This small molecule binds to this protein.
Small molecule (SMILES): CC(=O)N[C@H]1[C@H](O[C@H]2[C@H](O)[C@@H](NC(C)=O)CO[C@@H]2CO)O[C@H](CO)[C@@H](O[C@@H]2O[C@H](CO[C@H]3O[C@H](CO)[C@@H](O)[C@H](O[C@H]4O[C@H](CO)[C@@H](O)[C@H](O)[C@@H]4O)[C@@H]3O)[C@@H](O)[C@H](O[C@H]3O[C@H](CO)[C@@H](O)[C@H](O)[C@@H]3O[C@H]3O[C@H](CO)[C@@H](O)[C@H](O)[C@@H]3O)[C@@H]2O)[C@@H]1O

Sequence of chain 1.B:
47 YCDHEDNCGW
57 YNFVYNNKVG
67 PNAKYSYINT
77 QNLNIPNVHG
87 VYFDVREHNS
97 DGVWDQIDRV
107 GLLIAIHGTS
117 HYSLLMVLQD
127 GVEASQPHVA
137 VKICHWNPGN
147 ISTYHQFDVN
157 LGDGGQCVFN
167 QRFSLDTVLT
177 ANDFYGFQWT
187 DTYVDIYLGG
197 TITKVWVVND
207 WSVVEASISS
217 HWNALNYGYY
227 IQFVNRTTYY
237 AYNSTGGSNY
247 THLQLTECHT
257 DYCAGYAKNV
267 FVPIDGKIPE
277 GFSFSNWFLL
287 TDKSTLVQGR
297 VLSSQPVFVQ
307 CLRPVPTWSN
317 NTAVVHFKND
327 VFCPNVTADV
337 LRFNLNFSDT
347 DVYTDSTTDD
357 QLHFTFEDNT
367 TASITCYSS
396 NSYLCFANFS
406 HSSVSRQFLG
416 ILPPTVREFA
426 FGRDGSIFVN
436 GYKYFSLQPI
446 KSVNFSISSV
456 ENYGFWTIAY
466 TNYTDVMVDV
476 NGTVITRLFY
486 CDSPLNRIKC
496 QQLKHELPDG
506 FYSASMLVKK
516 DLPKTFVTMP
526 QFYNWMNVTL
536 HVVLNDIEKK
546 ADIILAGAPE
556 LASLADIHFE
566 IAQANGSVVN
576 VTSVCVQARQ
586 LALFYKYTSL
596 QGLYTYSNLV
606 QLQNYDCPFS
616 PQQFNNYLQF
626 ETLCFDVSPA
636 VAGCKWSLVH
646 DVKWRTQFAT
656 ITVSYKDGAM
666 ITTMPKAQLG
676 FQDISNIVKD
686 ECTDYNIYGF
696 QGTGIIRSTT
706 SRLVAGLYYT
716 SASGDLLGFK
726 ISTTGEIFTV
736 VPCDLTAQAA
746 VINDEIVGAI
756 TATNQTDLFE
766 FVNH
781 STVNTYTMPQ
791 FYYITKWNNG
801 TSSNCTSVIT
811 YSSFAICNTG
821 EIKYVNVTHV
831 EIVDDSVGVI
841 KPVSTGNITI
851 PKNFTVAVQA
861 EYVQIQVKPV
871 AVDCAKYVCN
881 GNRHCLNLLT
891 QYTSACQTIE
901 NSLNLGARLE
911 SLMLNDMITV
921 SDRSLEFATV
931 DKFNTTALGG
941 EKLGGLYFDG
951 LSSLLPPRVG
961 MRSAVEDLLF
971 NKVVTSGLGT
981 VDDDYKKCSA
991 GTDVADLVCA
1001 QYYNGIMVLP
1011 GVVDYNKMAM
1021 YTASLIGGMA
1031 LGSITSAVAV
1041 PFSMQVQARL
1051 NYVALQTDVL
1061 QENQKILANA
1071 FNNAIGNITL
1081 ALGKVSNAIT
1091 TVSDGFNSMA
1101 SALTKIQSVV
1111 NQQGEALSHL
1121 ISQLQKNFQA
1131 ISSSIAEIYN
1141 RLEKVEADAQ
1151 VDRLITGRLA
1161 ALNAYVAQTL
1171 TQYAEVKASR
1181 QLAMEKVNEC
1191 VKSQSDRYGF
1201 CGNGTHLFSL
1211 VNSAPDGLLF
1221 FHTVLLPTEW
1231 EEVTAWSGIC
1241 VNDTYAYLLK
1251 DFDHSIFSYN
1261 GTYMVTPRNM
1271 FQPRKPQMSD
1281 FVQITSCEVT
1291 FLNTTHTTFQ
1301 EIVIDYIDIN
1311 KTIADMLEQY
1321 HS

Sequence of chain 1.A:
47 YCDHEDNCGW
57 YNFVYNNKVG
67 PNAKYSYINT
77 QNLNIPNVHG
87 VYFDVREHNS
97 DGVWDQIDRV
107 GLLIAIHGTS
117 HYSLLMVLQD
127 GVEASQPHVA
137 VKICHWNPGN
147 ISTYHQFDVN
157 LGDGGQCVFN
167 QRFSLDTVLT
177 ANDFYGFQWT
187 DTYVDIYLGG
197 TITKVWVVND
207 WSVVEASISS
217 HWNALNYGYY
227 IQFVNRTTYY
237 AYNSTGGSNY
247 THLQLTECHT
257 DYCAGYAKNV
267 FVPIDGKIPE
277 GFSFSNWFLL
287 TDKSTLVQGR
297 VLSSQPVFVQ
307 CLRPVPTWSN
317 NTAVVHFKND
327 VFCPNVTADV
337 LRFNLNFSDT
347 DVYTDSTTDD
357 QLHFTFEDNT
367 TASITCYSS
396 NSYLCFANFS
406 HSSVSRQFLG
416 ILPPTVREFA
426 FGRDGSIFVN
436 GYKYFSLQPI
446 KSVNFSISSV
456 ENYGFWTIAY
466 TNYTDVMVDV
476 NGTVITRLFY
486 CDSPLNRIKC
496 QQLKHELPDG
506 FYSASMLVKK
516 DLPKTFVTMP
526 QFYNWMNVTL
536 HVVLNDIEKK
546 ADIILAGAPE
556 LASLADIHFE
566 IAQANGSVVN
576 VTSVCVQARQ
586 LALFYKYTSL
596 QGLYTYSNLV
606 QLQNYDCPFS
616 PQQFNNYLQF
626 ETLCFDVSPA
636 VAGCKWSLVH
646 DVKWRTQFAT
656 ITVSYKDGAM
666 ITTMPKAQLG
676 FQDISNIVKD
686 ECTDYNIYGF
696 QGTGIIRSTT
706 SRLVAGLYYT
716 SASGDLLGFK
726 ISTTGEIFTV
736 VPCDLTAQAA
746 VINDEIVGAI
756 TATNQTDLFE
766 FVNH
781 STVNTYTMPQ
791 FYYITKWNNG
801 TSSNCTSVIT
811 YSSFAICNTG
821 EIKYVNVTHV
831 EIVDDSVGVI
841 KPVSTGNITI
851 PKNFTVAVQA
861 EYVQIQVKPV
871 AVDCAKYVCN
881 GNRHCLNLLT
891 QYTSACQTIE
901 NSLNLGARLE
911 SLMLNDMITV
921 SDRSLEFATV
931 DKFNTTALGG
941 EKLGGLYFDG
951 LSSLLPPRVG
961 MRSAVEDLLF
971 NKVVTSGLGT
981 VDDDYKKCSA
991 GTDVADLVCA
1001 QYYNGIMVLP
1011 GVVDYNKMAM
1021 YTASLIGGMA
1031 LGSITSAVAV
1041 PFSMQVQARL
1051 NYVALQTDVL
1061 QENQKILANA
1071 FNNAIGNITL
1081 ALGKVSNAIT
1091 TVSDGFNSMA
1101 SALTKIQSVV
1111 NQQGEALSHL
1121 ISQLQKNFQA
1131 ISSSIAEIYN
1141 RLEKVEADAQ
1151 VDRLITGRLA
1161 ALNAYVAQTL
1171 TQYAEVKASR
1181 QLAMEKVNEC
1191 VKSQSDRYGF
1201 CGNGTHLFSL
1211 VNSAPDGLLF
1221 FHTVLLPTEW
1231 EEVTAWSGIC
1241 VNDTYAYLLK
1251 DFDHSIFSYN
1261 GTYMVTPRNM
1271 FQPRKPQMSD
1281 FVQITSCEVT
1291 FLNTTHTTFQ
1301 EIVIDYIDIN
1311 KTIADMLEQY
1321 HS

Binding-site contacts:
Ligand atom N2 contacts residue GLU831 of chain 1.B at 4.3 Å.
Ligand atom O3 contacts residue VAL830 of chain 1.B at 4.5 Å.
Ligand atom O2 contacts residue GLU831 of chain 1.B at 4.3 Å.
Ligand atom O7 contacts residue THR919 of chain 1.A at 4.5 Å.
Ligand atom O7 contacts residue ASN1203 of chain 1.B at 3.6 Å (h-bond).
Ligand atom C1 contacts residue GLU831 of chain 1.B at 3.2 Å.
Ligand atom O4 contacts residue VAL830 of chain 1.B at 4.4 Å.
Ligand atom C5 contacts residue GLU831 of chain 1.B at 4.3 Å.
Ligand atom O3 contacts residue GLU831 of chain 1.B at 3.6 Å.
Ligand atom C5 contacts residue ASN1203 of chain 1.B at 3.5 Å.
Ligand atom C6 contacts residue ASP834 of chain 1.B at 4.2 Å.
Ligand atom O6 contacts residue LEU1226 of chain 1.B at 2.6 Å.
Ligand atom O2 contacts residue GLU831 of chain 1.B at 2.9 Å (salt-bridge).
Ligand atom N2 contacts residue ASN1203 of chain 1.B at 2.7 Å (h-bond).
Ligand atom C4 contacts residue ASN1203 of chain 1.B at 4.1 Å.
Ligand atom N2 contacts residue VAL830 of chain 1.B at 4.5 Å.
Ligand atom C2 contacts residue ASN1203 of chain 1.B at 2.3 Å.
Ligand atom O7 contacts residue ASP916 of chain 1.A at 4.5 Å.
Ligand atom C8 contacts residue ASP916 of chain 1.A at 3.4 Å.
Ligand atom C6 contacts residue LEU1226 of chain 1.B at 4.0 Å (hydrophobic).
Ligand atom C3 contacts residue ASN1203 of chain 1.B at 3.6 Å.
Ligand atom C8 contacts residue ASN1203 of chain 1.B at 4.2 Å.
Ligand atom C7 contacts residue ASP916 of chain 1.A at 4.4 Å.
Ligand atom O5 contacts residue GLU831 of chain 1.B at 3.3 Å (salt-bridge).
Ligand atom O2 contacts residue VAL830 of chain 1.B at 4.0 Å.
Ligand atom O6 contacts residue ASP835 of chain 1.B at 3.9 Å.
Ligand atom C7 contacts residue ASN1203 of chain 1.B at 3.2 Å.
Ligand atom O5 contacts residue ASN1203 of chain 1.B at 2.3 Å (h-bond).
Ligand atom C2 contacts residue GLU831 of chain 1.B at 3.7 Å.
Ligand atom C1 contacts residue ASN1203 of chain 1.B at 1.4 Å.
Ligand atom C6 contacts residue ASP835 of chain 1.B at 4.4 Å.
Ligand atom O2 contacts residue HIS829 of chain 1.B at 3.3 Å (h-bond).
Ligand atom C2 contacts residue VAL830 of chain 1.B at 4.3 Å (hydrophobic).
Ligand atom C8 contacts residue ASP834 of chain 1.B at 4.2 Å.